The small molecule below binds the protein below.
Small molecule (SMILES): CC(=O)N[C@@H]1[C@@H](O)[C@H](O)[C@@H](CO)O[C@H]1O

Sequence of chain 1.A:
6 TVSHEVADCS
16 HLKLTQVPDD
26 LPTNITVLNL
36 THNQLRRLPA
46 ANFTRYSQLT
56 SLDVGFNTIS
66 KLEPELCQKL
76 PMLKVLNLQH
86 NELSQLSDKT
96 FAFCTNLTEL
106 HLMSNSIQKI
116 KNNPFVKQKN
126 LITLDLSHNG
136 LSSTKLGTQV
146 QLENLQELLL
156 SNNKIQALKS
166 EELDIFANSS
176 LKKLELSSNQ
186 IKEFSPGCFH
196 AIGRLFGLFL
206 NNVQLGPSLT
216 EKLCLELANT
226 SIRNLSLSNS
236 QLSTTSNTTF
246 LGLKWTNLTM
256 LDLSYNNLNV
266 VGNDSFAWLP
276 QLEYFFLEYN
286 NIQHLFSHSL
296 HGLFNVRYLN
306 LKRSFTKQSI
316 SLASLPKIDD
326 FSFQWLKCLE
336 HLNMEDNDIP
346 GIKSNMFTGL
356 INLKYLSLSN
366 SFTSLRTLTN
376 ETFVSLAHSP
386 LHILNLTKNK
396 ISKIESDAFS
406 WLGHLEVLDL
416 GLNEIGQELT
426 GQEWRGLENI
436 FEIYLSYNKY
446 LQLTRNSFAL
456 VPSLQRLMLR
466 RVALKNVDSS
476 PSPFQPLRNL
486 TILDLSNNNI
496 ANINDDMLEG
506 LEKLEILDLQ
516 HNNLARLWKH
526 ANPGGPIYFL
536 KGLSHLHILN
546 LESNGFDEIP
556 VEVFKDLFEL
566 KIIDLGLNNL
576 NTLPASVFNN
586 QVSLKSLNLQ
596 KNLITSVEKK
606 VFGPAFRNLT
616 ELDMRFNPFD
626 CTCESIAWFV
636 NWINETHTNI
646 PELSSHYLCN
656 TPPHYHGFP

Binding-site contacts:
Ligand atom N2 contacts residue ASN173 of chain 1.A at 2.9 Å (h-bond).
Ligand atom C2 contacts residue GLU148 of chain 1.A at 4.4 Å.
Ligand atom C4 contacts residue ASN173 of chain 1.A at 4.3 Å.
Ligand atom C7 contacts residue ASN173 of chain 1.A at 4.1 Å.
Ligand atom O7 contacts residue ASN173 of chain 1.A at 4.3 Å.
Ligand atom C1 contacts residue ASN173 of chain 1.A at 1.4 Å.
Ligand atom C8 contacts residue GLU148 of chain 1.A at 4.1 Å.
Ligand atom C1 contacts residue GLU148 of chain 1.A at 4.0 Å.
Ligand atom N2 contacts residue GLU148 of chain 1.A at 3.6 Å.
Ligand atom C5 contacts residue ASN173 of chain 1.A at 3.7 Å.
Ligand atom C2 contacts residue ASN173 of chain 1.A at 2.5 Å.
Ligand atom C3 contacts residue ASN173 of chain 1.A at 3.8 Å.
Ligand atom O5 contacts residue ASN173 of chain 1.A at 2.4 Å (h-bond).
Ligand atom C7 contacts residue GLU148 of chain 1.A at 4.2 Å.